Sequence of chain 1.A:
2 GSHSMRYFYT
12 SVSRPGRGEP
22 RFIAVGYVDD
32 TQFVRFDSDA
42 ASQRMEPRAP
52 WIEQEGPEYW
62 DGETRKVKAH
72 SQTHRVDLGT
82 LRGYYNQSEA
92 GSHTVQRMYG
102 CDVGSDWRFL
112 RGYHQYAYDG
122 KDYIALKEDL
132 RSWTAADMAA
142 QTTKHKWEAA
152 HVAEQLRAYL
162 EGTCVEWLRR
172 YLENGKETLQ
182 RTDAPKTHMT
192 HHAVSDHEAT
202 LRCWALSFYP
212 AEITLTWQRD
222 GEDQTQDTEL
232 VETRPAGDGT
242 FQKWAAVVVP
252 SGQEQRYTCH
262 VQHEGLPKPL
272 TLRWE

The small molecule below binds the protein below.
Small molecule (SMILES): CC(C)C[C@H](NC(=O)[C@H](CC(C)C)NC(=O)[C@H](CC(C)C)NC(=O)[C@H](CC1=CN=C2CC=CC=C12)NC(=O)[C@@H](NC(=O)[C@H](CC(C)C)NC(=O)[C@H](CC1=CN=C2C=CC=CC12)NC(=O)[C@H](CCC(N)=O)NC(=O)[C@@H](N)CCCCN)C(C)C)C(=O)O

Binding-site contacts:
Ligand atom CD1 contacts residue VAL153 of chain 1.A at 3.5 Å (hydrophobic).
Ligand atom NZ contacts residue TRP168 of chain 1.A at 3.3 Å.
Ligand atom O contacts residue TYR160 of chain 1.A at 3.0 Å (h-bond).
Ligand atom CD contacts residue GLU64 of chain 1.A at 3.5 Å.
Ligand atom N contacts residue GLU64 of chain 1.A at 3.5 Å (salt-bridge).
Ligand atom CA contacts residue ASP78 of chain 1.A at 3.5 Å.
Ligand atom CD contacts residue TRP168 of chain 1.A at 3.6 Å (hydrophobic).
Ligand atom C contacts residue LYS147 of chain 1.A at 3.5 Å.
Ligand atom CG contacts residue TRP148 of chain 1.A at 3.5 Å (hydrophobic).
Ligand atom O contacts residue THR81 of chain 1.A at 3.5 Å.
Ligand atom O contacts residue TRP148 of chain 1.A at 2.8 Å (h-bond).
Ligand atom OE1 contacts residue TYR10 of chain 1.A at 2.5 Å (h-bond).
Ligand atom N contacts residue TYR172 of chain 1.A at 2.7 Å (h-bond).
Ligand atom CD2 contacts residue HIS115 of chain 1.A at 3.4 Å.
Ligand atom O contacts residue LYS67 of chain 1.A at 3.2 Å (salt-bridge).
Ligand atom CB contacts residue TYR100 of chain 1.A at 3.2 Å (hydrophobic).
Ligand atom N contacts residue ASP78 of chain 1.A at 2.7 Å (salt-bridge).
Ligand atom NE2 contacts residue GLU64 of chain 1.A at 3.1 Å (salt-bridge).
Ligand atom CD2 contacts residue THR74 of chain 1.A at 3.2 Å.
Ligand atom CE2 contacts residue ALA70 of chain 1.A at 3.5 Å (hydrophobic).
Ligand atom CB contacts residue GLU64 of chain 1.A at 3.2 Å.
Ligand atom O contacts residue HIS71 of chain 1.A at 3.4 Å (h-bond).
Ligand atom OXT contacts residue TYR85 of chain 1.A at 3.3 Å (h-bond).
Ligand atom NE1 contacts residue ALA70 of chain 1.A at 3.3 Å.
Ligand atom O contacts residue LYS147 of chain 1.A at 2.8 Å (salt-bridge).
Ligand atom N contacts residue TYR8 of chain 1.A at 3.3 Å (h-bond).
Ligand atom C contacts residue THR74 of chain 1.A at 3.3 Å.
Ligand atom CG contacts residue GLU64 of chain 1.A at 3.0 Å.
Ligand atom N contacts residue TYR100 of chain 1.A at 3.0 Å (h-bond).
Ligand atom CD2 contacts residue TRP148 of chain 1.A at 3.5 Å (hydrophobic).
Ligand atom CG contacts residue GLU64 of chain 1.A at 3.1 Å.
Ligand atom CG contacts residue ASP78 of chain 1.A at 3.5 Å.
Ligand atom CA contacts residue TYR160 of chain 1.A at 3.6 Å (hydrophobic).
Ligand atom CB contacts residue ASP78 of chain 1.A at 3.5 Å.
Ligand atom O contacts residue THR74 of chain 1.A at 2.6 Å (h-bond).
Ligand atom CE contacts residue TYR60 of chain 1.A at 3.5 Å (hydrophobic).
Ligand atom OXT contacts residue THR144 of chain 1.A at 2.8 Å (h-bond).
Ligand atom CE contacts residue TRP168 of chain 1.A at 3.4 Å (hydrophobic).
Ligand atom C contacts residue ASP78 of chain 1.A at 3.5 Å.
Ligand atom CA contacts residue GLU64 of chain 1.A at 3.2 Å.